Binding-site contacts:
Ligand atom F1 contacts residue 9S41 of chain 2.G at 0.3 Å.
Ligand atom F1 contacts residue TYR324 of chain 2.A at 3.3 Å.
Ligand atom O1A contacts residue TYR324 of chain 2.A at 3.0 Å (h-bond).
Ligand atom N5 contacts residue 9S41 of chain 2.G at 0.4 Å (h-bond).
Ligand atom O9 contacts residue ALA166 of chain 2.A at 3.3 Å.
Ligand atom O1A contacts residue ARG212 of chain 2.A at 3.0 Å (salt-bridge).
Ligand atom O8 contacts residue 9S41 of chain 2.G at 0.1 Å (h-bond).
Ligand atom C10 contacts residue 9S41 of chain 2.G at 0.3 Å.
Ligand atom O10 contacts residue ARG71 of chain 2.A at 3.1 Å (salt-bridge).
Ligand atom C6 contacts residue 9S41 of chain 2.G at 0.5 Å.
Ligand atom C2 contacts residue TYR324 of chain 2.A at 1.4 Å (hydrophobic).
Ligand atom O6 contacts residue TYR324 of chain 2.A at 2.5 Å (h-bond).
Ligand atom C6 contacts residue GLU197 of chain 2.A at 3.2 Å.
Ligand atom O1B contacts residue TYR324 of chain 2.A at 3.1 Å (h-bond).
Ligand atom O1A contacts residue 9S41 of chain 2.G at 0.6 Å (h-bond).
Ligand atom O1B contacts residue ARG290 of chain 2.A at 3.0 Å (salt-bridge).
Ligand atom O1B contacts residue 9S41 of chain 2.G at 0.5 Å (h-bond).
Ligand atom C5 contacts residue 9S41 of chain 2.G at 0.5 Å.
Ligand atom O8 contacts residue GLU196 of chain 2.A at 2.5 Å (salt-bridge).
Ligand atom C8 contacts residue 9S41 of chain 2.G at 0.2 Å.
Ligand atom C2 contacts residue GLU197 of chain 2.A at 3.2 Å.
Ligand atom C2 contacts residue 9S41 of chain 2.G at 1.5 Å.
Ligand atom C9 contacts residue 9S41 of chain 2.G at 0.3 Å.
Ligand atom O4 contacts residue 9S41 of chain 2.G at 0.6 Å (h-bond).
Ligand atom O9 contacts residue GLU196 of chain 2.A at 2.6 Å (salt-bridge).
Ligand atom C4 contacts residue 9S41 of chain 2.G at 0.7 Å.
Ligand atom C1 contacts residue TYR324 of chain 2.A at 2.3 Å (hydrophobic).
Ligand atom C3 contacts residue 9S41 of chain 2.G at 1.1 Å.
Ligand atom C7 contacts residue 9S41 of chain 2.G at 0.2 Å.
Ligand atom C4 contacts residue TYR324 of chain 2.A at 3.3 Å (hydrophobic).
Ligand atom O6 contacts residue 9S41 of chain 2.G at 0.7 Å (h-bond).
Ligand atom C3 contacts residue TYR324 of chain 2.A at 2.4 Å (hydrophobic).
Ligand atom O1A contacts residue ARG290 of chain 2.A at 3.0 Å (salt-bridge).
Ligand atom O9 contacts residue 9S41 of chain 2.G at 0.3 Å (h-bond).
Ligand atom O1B contacts residue ARG37 of chain 2.A at 2.9 Å (salt-bridge).
Ligand atom O10 contacts residue 9S41 of chain 2.G at 0.3 Å (h-bond).
Ligand atom C1 contacts residue 9S41 of chain 2.G at 0.7 Å.
Ligand atom O4 contacts residue GLU38 of chain 2.A at 3.0 Å (salt-bridge).
Ligand atom C6 contacts residue TYR324 of chain 2.A at 3.3 Å (hydrophobic).
Ligand atom C11 contacts residue 9S41 of chain 2.G at 0.2 Å.

Sequence of chain 2.A:
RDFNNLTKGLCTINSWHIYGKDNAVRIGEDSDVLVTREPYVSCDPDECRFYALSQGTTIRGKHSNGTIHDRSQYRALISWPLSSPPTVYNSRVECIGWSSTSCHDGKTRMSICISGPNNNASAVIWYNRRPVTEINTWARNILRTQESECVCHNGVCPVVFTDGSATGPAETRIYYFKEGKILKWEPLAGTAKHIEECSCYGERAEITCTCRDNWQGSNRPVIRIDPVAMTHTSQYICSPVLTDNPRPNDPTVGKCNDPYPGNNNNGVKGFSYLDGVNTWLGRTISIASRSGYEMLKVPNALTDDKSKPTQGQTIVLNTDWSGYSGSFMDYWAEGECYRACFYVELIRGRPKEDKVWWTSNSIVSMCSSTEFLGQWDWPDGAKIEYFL

The protein below binds the small molecule below.
Small molecule (SMILES): CC(=O)N[C@@H]1[C@@H](O)[C@@H](F)[C@@H](C(=O)O)O[C@H]1C[C@H](O)CO